The small molecule below binds the protein below.
Small molecule (SMILES): O=C(O)Cc1cc(I)c(Oc2ccc(O)c(I)c2)c(I)c1

Sequence of chain 1.A:
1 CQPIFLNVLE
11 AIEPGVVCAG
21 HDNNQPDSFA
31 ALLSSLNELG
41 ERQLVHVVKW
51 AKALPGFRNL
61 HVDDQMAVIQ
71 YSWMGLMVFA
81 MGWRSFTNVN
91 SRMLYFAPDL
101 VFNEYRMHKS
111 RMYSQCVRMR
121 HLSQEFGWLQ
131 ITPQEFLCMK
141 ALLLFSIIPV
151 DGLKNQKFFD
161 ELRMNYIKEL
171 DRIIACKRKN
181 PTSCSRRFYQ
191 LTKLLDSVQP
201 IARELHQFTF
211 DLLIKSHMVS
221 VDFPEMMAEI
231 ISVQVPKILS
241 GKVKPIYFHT

Binding-site contacts:
Ligand atom O3 contacts residue ARG172 of chain 1.A at 2.7 Å (salt-bridge).
Ligand atom I3 contacts residue GLU169 of chain 1.A at 4.4 Å.
Ligand atom O1 contacts residue ASN59 of chain 1.A at 3.1 Å (h-bond).
Ligand atom O4 contacts residue GLU169 of chain 1.A at 4.5 Å.
Ligand atom O2 contacts residue ASN165 of chain 1.A at 3.4 Å (h-bond).
Ligand atom C10 contacts residue GLU161 of chain 1.A at 3.5 Å.
Ligand atom C11 contacts residue GLU169 of chain 1.A at 3.4 Å.
Ligand atom C12 contacts residue LEU162 of chain 1.A at 4.2 Å (hydrophobic).
Ligand atom I2 contacts residue GLY56 of chain 1.A at 3.7 Å.
Ligand atom O3 contacts residue PHE5 of chain 1.A at 3.5 Å.
Ligand atom C8 contacts residue ASN59 of chain 1.A at 4.5 Å.
Ligand atom C13 contacts residue GLU169 of chain 1.A at 4.1 Å.
Ligand atom C9 contacts residue PRO55 of chain 1.A at 4.5 Å (hydrophobic).
Ligand atom C7 contacts residue ASN165 of chain 1.A at 4.2 Å.
Ligand atom C11 contacts residue PHE5 of chain 1.A at 3.9 Å (hydrophobic).
Ligand atom I2 contacts residue ASN59 of chain 1.A at 4.2 Å.
Ligand atom O3 contacts residue GLU169 of chain 1.A at 3.1 Å (salt-bridge).
Ligand atom C9 contacts residue GLU169 of chain 1.A at 3.8 Å.
Ligand atom I3 contacts residue ASN165 of chain 1.A at 3.9 Å.
Ligand atom C14 contacts residue GLU169 of chain 1.A at 3.7 Å.
Ligand atom C12 contacts residue ASN165 of chain 1.A at 3.2 Å.
Ligand atom C10 contacts residue ASN165 of chain 1.A at 4.3 Å.
Ligand atom C6 contacts residue GLY56 of chain 1.A at 3.8 Å.
Ligand atom I3 contacts residue PRO55 of chain 1.A at 4.1 Å.
Ligand atom C2 contacts residue ASN165 of chain 1.A at 3.8 Å.
Ligand atom C14 contacts residue PHE5 of chain 1.A at 4.3 Å (hydrophobic).
Ligand atom I3 contacts residue LEU162 of chain 1.A at 4.3 Å.
Ligand atom O4 contacts residue ARG172 of chain 1.A at 3.6 Å (salt-bridge).
Ligand atom C2 contacts residue LEU162 of chain 1.A at 4.3 Å (hydrophobic).
Ligand atom C12 contacts residue GLU161 of chain 1.A at 3.9 Å.
Ligand atom C11 contacts residue PRO55 of chain 1.A at 4.4 Å (hydrophobic).
Ligand atom I3 contacts residue TYR166 of chain 1.A at 3.4 Å.
Ligand atom I3 contacts residue PHE5 of chain 1.A at 4.1 Å.
Ligand atom C13 contacts residue PHE5 of chain 1.A at 4.2 Å (hydrophobic).
Ligand atom C9 contacts residue ASN165 of chain 1.A at 4.4 Å.
Ligand atom C1 contacts residue GLU169 of chain 1.A at 3.8 Å.
Ligand atom C4 contacts residue GLY56 of chain 1.A at 4.2 Å.
Ligand atom C8 contacts residue GLY56 of chain 1.A at 4.4 Å.
Ligand atom C14 contacts residue ARG172 of chain 1.A at 3.5 Å.